Binding-site contacts:
Ligand atom N33 contacts residue ILE184 of chain 1.B at 4.4 Å.
Ligand atom C30 contacts residue GLU100 of chain 1.B at 4.5 Å.
Ligand atom C60 contacts residue GLU100 of chain 1.B at 4.2 Å.
Ligand atom O34 contacts residue GLU100 of chain 1.B at 4.2 Å.
Ligand atom C24 contacts residue ILE184 of chain 1.B at 4.4 Å (hydrophobic).
Ligand atom C12 contacts residue ILE188 of chain 1.B at 3.8 Å (hydrophobic).
Ligand atom C30 contacts residue ILE184 of chain 1.B at 4.0 Å (hydrophobic).
Ligand atom N33 contacts residue GLU100 of chain 1.B at 3.8 Å.
Ligand atom C15 contacts residue ILE184 of chain 1.B at 4.0 Å (hydrophobic).
Ligand atom O63 contacts residue GLU100 of chain 1.B at 4.5 Å.
Ligand atom C15 contacts residue ILE188 of chain 1.B at 4.2 Å (hydrophobic).
Ligand atom O34 contacts residue ILE184 of chain 1.B at 3.2 Å (h-bond).

Sequence of chain 1.B:
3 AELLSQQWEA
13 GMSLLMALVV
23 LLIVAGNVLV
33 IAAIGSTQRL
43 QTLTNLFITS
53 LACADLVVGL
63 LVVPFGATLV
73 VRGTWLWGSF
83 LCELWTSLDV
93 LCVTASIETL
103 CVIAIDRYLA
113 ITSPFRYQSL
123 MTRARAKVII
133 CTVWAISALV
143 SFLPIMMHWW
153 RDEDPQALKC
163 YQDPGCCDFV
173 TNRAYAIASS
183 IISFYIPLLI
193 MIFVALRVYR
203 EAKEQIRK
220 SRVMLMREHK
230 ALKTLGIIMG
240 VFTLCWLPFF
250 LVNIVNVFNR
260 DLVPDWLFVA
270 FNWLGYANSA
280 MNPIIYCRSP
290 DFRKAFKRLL

A protein and the small-molecule ligand that binds it are described below.
Small molecule (SMILES): CCCCCCCCCC(=O)N(CCO)C[C@@H](O)[C@@H](O)[C@@H](O)[C@@H](O)CO